This protein binds this small molecule.
Small molecule (SMILES): CC(=O)N[C@@H]1[C@@H](O)[C@H](O)[C@@H](CO)O[C@H]1O

Binding-site contacts:
Ligand atom O5 contacts residue GLN398 of chain 1.B at 4.3 Å.
Ligand atom C2 contacts residue ASN402 of chain 1.B at 2.6 Å.
Ligand atom O6 contacts residue ILE405 of chain 1.B at 3.6 Å.
Ligand atom C4 contacts residue ASN402 of chain 1.B at 4.2 Å.
Ligand atom O6 contacts residue GLU408 of chain 1.B at 4.1 Å.
Ligand atom C5 contacts residue ASN402 of chain 1.B at 3.6 Å.
Ligand atom C1 contacts residue ASN402 of chain 1.B at 1.4 Å.
Ligand atom C5 contacts residue ILE405 of chain 1.B at 4.0 Å (hydrophobic).
Ligand atom O7 contacts residue ASN402 of chain 1.B at 3.9 Å.
Ligand atom C2 contacts residue GLN398 of chain 1.B at 4.4 Å.
Ligand atom O7 contacts residue LYS397 of chain 1.B at 4.1 Å.
Ligand atom O5 contacts residue ASN402 of chain 1.B at 2.3 Å (h-bond).
Ligand atom O5 contacts residue ILE405 of chain 1.B at 3.3 Å.
Ligand atom N2 contacts residue ASN402 of chain 1.B at 3.1 Å (h-bond).
Ligand atom C3 contacts residue ASN402 of chain 1.B at 3.9 Å.
Ligand atom O6 contacts residue SER404 of chain 1.B at 3.9 Å.
Ligand atom C6 contacts residue ILE405 of chain 1.B at 3.6 Å (hydrophobic).
Ligand atom C1 contacts residue GLN398 of chain 1.B at 4.0 Å.
Ligand atom O7 contacts residue GLN398 of chain 1.B at 3.7 Å.
Ligand atom C7 contacts residue ASN402 of chain 1.B at 3.7 Å.
Ligand atom C1 contacts residue ILE405 of chain 1.B at 4.2 Å (hydrophobic).
Ligand atom O6 contacts residue TYR394 of chain 1.B at 4.3 Å.
Ligand atom C6 contacts residue TYR394 of chain 1.B at 3.9 Å (hydrophobic).

Sequence of chain 1.B:
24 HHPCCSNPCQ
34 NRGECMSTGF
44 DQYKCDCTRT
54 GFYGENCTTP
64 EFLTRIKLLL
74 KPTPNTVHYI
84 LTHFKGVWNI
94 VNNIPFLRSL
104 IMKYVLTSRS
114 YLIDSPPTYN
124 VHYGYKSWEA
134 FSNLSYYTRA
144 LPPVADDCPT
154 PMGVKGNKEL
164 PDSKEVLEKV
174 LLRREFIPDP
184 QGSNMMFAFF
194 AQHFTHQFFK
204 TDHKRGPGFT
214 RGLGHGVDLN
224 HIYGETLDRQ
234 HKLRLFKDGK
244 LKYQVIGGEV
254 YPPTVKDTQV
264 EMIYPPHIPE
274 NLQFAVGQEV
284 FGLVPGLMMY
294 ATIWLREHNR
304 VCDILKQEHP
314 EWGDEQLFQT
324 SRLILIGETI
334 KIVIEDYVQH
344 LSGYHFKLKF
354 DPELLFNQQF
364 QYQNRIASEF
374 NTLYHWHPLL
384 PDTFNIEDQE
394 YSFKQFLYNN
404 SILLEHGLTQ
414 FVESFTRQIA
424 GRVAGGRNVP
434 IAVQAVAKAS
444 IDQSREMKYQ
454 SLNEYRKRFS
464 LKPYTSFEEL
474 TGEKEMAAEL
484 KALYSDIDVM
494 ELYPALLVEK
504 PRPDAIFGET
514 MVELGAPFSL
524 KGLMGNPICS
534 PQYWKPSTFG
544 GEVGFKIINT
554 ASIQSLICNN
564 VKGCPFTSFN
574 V